Sequence of chain 1.E:
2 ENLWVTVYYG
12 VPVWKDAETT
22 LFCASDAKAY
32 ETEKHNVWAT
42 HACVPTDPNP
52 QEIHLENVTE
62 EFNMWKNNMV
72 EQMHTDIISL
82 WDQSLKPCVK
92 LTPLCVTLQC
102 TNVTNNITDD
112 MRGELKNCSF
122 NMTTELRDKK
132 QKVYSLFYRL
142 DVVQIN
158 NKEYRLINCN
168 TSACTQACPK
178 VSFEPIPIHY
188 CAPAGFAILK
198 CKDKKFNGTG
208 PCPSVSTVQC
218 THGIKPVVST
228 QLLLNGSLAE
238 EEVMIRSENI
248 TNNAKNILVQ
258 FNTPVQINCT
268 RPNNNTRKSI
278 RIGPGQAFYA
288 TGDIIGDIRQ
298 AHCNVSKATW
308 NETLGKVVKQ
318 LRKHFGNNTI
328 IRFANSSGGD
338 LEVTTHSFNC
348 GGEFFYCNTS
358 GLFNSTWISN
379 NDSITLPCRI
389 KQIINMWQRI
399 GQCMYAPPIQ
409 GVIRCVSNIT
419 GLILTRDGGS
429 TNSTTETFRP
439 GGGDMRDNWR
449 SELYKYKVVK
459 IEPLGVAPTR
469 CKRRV

Binding-site contacts:
Ligand atom N2 contacts residue ASN416 of chain 1.E at 2.9 Å (h-bond).
Ligand atom C1 contacts residue ASN416 of chain 1.E at 1.4 Å.
Ligand atom C6 contacts residue LEU235 of chain 1.E at 4.3 Å (hydrophobic).
Ligand atom C8 contacts residue ASN416 of chain 1.E at 4.3 Å.
Ligand atom O5 contacts residue PRO261 of chain 1.E at 3.6 Å.
Ligand atom O5 contacts residue LEU235 of chain 1.E at 4.5 Å.
Ligand atom C5 contacts residue ASN416 of chain 1.E at 3.7 Å.
Ligand atom C5 contacts residue PRO261 of chain 1.E at 4.4 Å (hydrophobic).
Ligand atom O7 contacts residue ASN232 of chain 1.E at 4.3 Å.
Ligand atom C1 contacts residue PRO261 of chain 1.E at 4.2 Å (hydrophobic).
Ligand atom O6 contacts residue LEU235 of chain 1.E at 3.8 Å.
Ligand atom O7 contacts residue NAG1 of chain 1.AA at 3.2 Å.
Ligand atom O7 contacts residue ASN416 of chain 1.E at 4.4 Å.
Ligand atom C3 contacts residue ASN416 of chain 1.E at 3.8 Å.
Ligand atom C4 contacts residue ASN416 of chain 1.E at 4.2 Å.
Ligand atom O5 contacts residue ASN416 of chain 1.E at 2.4 Å (h-bond).
Ligand atom C7 contacts residue ASN416 of chain 1.E at 3.8 Å.
Ligand atom C7 contacts residue NAG1 of chain 1.AA at 4.3 Å.
Ligand atom C6 contacts residue PRO261 of chain 1.E at 4.4 Å (hydrophobic).
Ligand atom C2 contacts residue ASN416 of chain 1.E at 2.4 Å.

The small molecule below binds the protein below.
Small molecule (SMILES): CC(=O)N[C@@H]1[C@@H](O)[C@H](O)[C@@H](CO)O[C@H]1O